This protein binds this small molecule.
Small molecule (SMILES): OC[C@H]1O[C@@H](O)[C@H](O)[C@@H](O)[C@H]1O

Binding-site contacts:
Ligand atom C5 contacts residue PHE150 of chain 1.A at 3.7 Å (hydrophobic).
Ligand atom C3 contacts residue ASP108 of chain 1.A at 3.6 Å.
Ligand atom C6 contacts residue GLY236 of chain 1.A at 4.3 Å.
Ligand atom O3 contacts residue GLY125 of chain 1.A at 3.9 Å.
Ligand atom O6 contacts residue TYR241 of chain 1.A at 3.5 Å.
Ligand atom O4 contacts residue LEU237 of chain 1.A at 2.9 Å (h-bond).
Ligand atom O6 contacts residue PHE150 of chain 1.A at 4.5 Å.
Ligand atom C4 contacts residue GLY236 of chain 1.A at 4.4 Å.
Ligand atom O1 contacts residue LEU237 of chain 1.A at 3.4 Å.
Ligand atom C1 contacts residue LEU237 of chain 1.A at 4.1 Å (hydrophobic).
Ligand atom O2 contacts residue ASN152 of chain 1.A at 3.4 Å (h-bond).
Ligand atom C6 contacts residue LEU237 of chain 1.A at 3.9 Å (hydrophobic).
Ligand atom C6 contacts residue ALA107 of chain 1.A at 4.4 Å (hydrophobic).
Ligand atom C5 contacts residue LEU237 of chain 1.A at 4.1 Å (hydrophobic).
Ligand atom O5 contacts residue LEU237 of chain 1.A at 3.7 Å.
Ligand atom O3 contacts residue ASP108 of chain 1.A at 2.6 Å (salt-bridge).
Ligand atom O3 contacts residue ASN152 of chain 1.A at 3.0 Å (h-bond).
Ligand atom C4 contacts residue LEU237 of chain 1.A at 4.0 Å (hydrophobic).
Ligand atom C6 contacts residue SER238 of chain 1.A at 4.1 Å.
Ligand atom O3 contacts residue GLY126 of chain 1.A at 3.0 Å (h-bond).
Ligand atom C3 contacts residue ASN152 of chain 1.A at 3.4 Å.
Ligand atom O4 contacts residue ASP108 of chain 1.A at 2.7 Å (salt-bridge).
Ligand atom C2 contacts residue ASN152 of chain 1.A at 4.0 Å.
Ligand atom O5 contacts residue SER238 of chain 1.A at 4.2 Å.
Ligand atom O4 contacts residue ALA107 of chain 1.A at 3.8 Å.
Ligand atom O3 contacts residue PHE150 of chain 1.A at 4.0 Å.
Ligand atom C4 contacts residue PHE150 of chain 1.A at 3.6 Å (hydrophobic).
Ligand atom O4 contacts residue GLY236 of chain 1.A at 3.2 Å.
Ligand atom O6 contacts residue SER238 of chain 1.A at 3.3 Å (h-bond).
Ligand atom C4 contacts residue ALA107 of chain 1.A at 4.0 Å (hydrophobic).
Ligand atom C6 contacts residue TYR241 of chain 1.A at 3.6 Å (hydrophobic).
Ligand atom C6 contacts residue PHE150 of chain 1.A at 4.1 Å (hydrophobic).
Ligand atom C2 contacts residue LEU237 of chain 1.A at 4.2 Å (hydrophobic).
Ligand atom C3 contacts residue GLY126 of chain 1.A at 4.3 Å.
Ligand atom O4 contacts residue GLY125 of chain 1.A at 4.4 Å.
Ligand atom C4 contacts residue ASP108 of chain 1.A at 3.5 Å.
Ligand atom C3 contacts residue PHE150 of chain 1.A at 3.6 Å (hydrophobic).

Sequence of chain 1.A:
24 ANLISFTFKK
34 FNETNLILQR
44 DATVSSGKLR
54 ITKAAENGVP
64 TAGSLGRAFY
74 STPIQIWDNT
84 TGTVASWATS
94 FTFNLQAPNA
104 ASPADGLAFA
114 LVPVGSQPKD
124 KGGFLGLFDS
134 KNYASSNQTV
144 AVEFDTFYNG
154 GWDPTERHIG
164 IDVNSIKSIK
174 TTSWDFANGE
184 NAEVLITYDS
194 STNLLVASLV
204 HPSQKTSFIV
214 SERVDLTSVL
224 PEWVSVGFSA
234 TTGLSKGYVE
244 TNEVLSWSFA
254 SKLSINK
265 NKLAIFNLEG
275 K